The protein below binds the small molecule below.
Small molecule (SMILES): OC[C@H]1O[C@H](O[C@H]2[C@H](O)[C@@H](O)[C@@H](O)O[C@@H]2CO)[C@H](O)[C@@H](O)[C@@H]1O

Binding-site contacts:
Ligand atom O3 contacts residue TRP63 of chain 1.A at 3.4 Å (h-bond).
Ligand atom O6 contacts residue PRO155 of chain 1.A at 3.2 Å.
Ligand atom O3 contacts residue ARG67 of chain 1.A at 2.8 Å (salt-bridge).
Ligand atom O3 contacts residue TRP341 of chain 1.A at 3.7 Å.
Ligand atom C1 contacts residue LYS16 of chain 1.A at 3.7 Å.
Ligand atom C2 contacts residue GLU112 of chain 1.A at 3.5 Å.
Ligand atom O2 contacts residue TRP63 of chain 1.A at 3.2 Å (h-bond).
Ligand atom O5 contacts residue TYR156 of chain 1.A at 3.3 Å.
Ligand atom C6 contacts residue TRP341 of chain 1.A at 3.5 Å (hydrophobic).
Ligand atom C1 contacts residue TRP231 of chain 1.A at 3.8 Å (hydrophobic).
Ligand atom C1 contacts residue TYR156 of chain 1.A at 3.5 Å (hydrophobic).
Ligand atom C2 contacts residue TRP341 of chain 1.A at 3.8 Å (hydrophobic).
Ligand atom O1 contacts residue ASN13 of chain 1.A at 3.6 Å.
Ligand atom O2 contacts residue ALA64 of chain 1.A at 3.2 Å.
Ligand atom C3 contacts residue TRP341 of chain 1.A at 3.9 Å (hydrophobic).
Ligand atom O1 contacts residue ASP15 of chain 1.A at 2.6 Å (salt-bridge).
Ligand atom C2 contacts residue LYS16 of chain 1.A at 3.7 Å.
Ligand atom C4 contacts residue TRP341 of chain 1.A at 3.5 Å (hydrophobic).
Ligand atom O2 contacts residue LYS16 of chain 1.A at 2.6 Å (salt-bridge).
Ligand atom C6 contacts residue TYR156 of chain 1.A at 3.7 Å (hydrophobic).
Ligand atom C6 contacts residue PRO155 of chain 1.A at 3.6 Å (hydrophobic).
Ligand atom O3 contacts residue GLU112 of chain 1.A at 3.7 Å.
Ligand atom C1 contacts residue ASP15 of chain 1.A at 3.4 Å.
Ligand atom C2 contacts residue ASP66 of chain 1.A at 3.2 Å.
Ligand atom O4 contacts residue TRP341 of chain 1.A at 3.8 Å.
Ligand atom O5 contacts residue TRP341 of chain 1.A at 3.8 Å.
Ligand atom O6 contacts residue TYR156 of chain 1.A at 3.0 Å (h-bond).
Ligand atom C2 contacts residue TRP231 of chain 1.A at 4.0 Å (hydrophobic).
Ligand atom O2 contacts residue GLU112 of chain 1.A at 2.9 Å (salt-bridge).
Ligand atom O5 contacts residue ASP15 of chain 1.A at 3.9 Å.
Ligand atom O3 contacts residue ASP66 of chain 1.A at 2.9 Å (salt-bridge).
Ligand atom O6 contacts residue PHE157 of chain 1.A at 3.8 Å.
Ligand atom O6 contacts residue GLU154 of chain 1.A at 2.6 Å (salt-bridge).
Ligand atom O2 contacts residue ASP66 of chain 1.A at 2.6 Å (salt-bridge).
Ligand atom C3 contacts residue ASP66 of chain 1.A at 3.6 Å.
Ligand atom O3 contacts residue ALA64 of chain 1.A at 3.2 Å.
Ligand atom C3 contacts residue TRP63 of chain 1.A at 3.7 Å (hydrophobic).
Ligand atom C6 contacts residue GLU154 of chain 1.A at 3.5 Å.
Ligand atom O1 contacts residue LYS16 of chain 1.A at 3.1 Å (salt-bridge).
Ligand atom O4 contacts residue ARG67 of chain 1.A at 3.0 Å (salt-bridge).

Sequence of chain 1.A:
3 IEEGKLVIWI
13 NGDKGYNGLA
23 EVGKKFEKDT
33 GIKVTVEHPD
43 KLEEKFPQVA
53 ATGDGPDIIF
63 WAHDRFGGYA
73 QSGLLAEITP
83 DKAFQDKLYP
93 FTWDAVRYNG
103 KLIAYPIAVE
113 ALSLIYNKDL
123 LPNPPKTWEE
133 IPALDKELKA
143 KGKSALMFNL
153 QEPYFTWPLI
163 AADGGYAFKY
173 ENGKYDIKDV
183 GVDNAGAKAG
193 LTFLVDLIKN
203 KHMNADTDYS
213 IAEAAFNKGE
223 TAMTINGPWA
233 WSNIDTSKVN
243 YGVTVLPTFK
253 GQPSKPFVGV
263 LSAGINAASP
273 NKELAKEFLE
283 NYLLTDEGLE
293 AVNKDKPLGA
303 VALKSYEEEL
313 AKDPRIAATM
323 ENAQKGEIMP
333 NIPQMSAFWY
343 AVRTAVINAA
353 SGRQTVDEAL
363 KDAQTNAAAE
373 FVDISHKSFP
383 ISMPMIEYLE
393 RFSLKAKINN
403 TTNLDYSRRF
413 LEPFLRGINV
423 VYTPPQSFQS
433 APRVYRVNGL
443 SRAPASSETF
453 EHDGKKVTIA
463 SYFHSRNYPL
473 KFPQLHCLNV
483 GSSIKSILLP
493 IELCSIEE